Sequence of chain 1.B:
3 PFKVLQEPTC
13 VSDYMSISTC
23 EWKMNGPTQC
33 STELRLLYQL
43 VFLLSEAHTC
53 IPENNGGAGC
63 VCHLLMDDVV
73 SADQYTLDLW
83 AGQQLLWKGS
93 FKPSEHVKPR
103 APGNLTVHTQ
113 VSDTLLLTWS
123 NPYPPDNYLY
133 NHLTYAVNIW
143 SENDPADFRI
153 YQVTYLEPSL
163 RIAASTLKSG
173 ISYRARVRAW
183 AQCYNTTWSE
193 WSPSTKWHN

Binding-site contacts:
Ligand atom C7 contacts residue ASN187 of chain 1.B at 3.5 Å.
Ligand atom C2 contacts residue ASN187 of chain 1.B at 2.4 Å.
Ligand atom C1 contacts residue ASN187 of chain 1.B at 1.5 Å.
Ligand atom C3 contacts residue ASN187 of chain 1.B at 3.8 Å.
Ligand atom O7 contacts residue ASN187 of chain 1.B at 3.4 Å (h-bond).
Ligand atom O5 contacts residue ASN187 of chain 1.B at 2.4 Å (h-bond).
Ligand atom C5 contacts residue ASN187 of chain 1.B at 3.7 Å.
Ligand atom C4 contacts residue ASN187 of chain 1.B at 4.2 Å.
Ligand atom N2 contacts residue ASN187 of chain 1.B at 2.9 Å (h-bond).

The small molecule below binds the protein below.
Small molecule (SMILES): CC(=O)N[C@@H]1[C@@H](O)[C@H](O)[C@@H](CO)O[C@H]1O